Binding-site contacts:
Ligand atom C9 contacts residue LEU64 of chain 1.A at 3.7 Å (hydrophobic).
Ligand atom C27 contacts residue CYS154 of chain 1.A at 3.6 Å (hydrophobic).
Ligand atom C2 contacts residue GLY90 of chain 1.A at 3.7 Å.
Ligand atom C4 contacts residue GLY90 of chain 1.A at 3.8 Å.
Ligand atom C18 contacts residue VAL23 of chain 1.A at 3.9 Å (hydrophobic).
Ligand atom C10 contacts residue LEU144 of chain 1.A at 3.7 Å (hydrophobic).
Ligand atom O4 contacts residue GLY16 of chain 1.A at 3.5 Å.
Ligand atom N1 contacts residue THR84 of chain 1.A at 3.8 Å.
Ligand atom C27 contacts residue LEU144 of chain 1.A at 3.8 Å (hydrophobic).
Ligand atom C8 contacts residue ALA34 of chain 1.A at 3.7 Å (hydrophobic).
Ligand atom N1 contacts residue ASP85 of chain 1.A at 2.9 Å (salt-bridge).
Ligand atom C15 contacts residue ASP155 of chain 1.A at 3.7 Å.
Ligand atom N2 contacts residue VAL23 of chain 1.A at 3.7 Å.
Ligand atom C15 contacts residue LYS36 of chain 1.A at 3.3 Å.
Ligand atom O5 contacts residue PHE86 of chain 1.A at 3.3 Å.
Ligand atom C3 contacts residue HIS87 of chain 1.A at 3.5 Å.
Ligand atom C14 contacts residue LYS36 of chain 1.A at 3.8 Å.
Ligand atom C17 contacts residue VAL23 of chain 1.A at 3.7 Å (hydrophobic).
Ligand atom C4 contacts residue HIS87 of chain 1.A at 3.2 Å.
Ligand atom C9 contacts residue ALA34 of chain 1.A at 3.8 Å (hydrophobic).
Ligand atom N1 contacts residue LEU144 of chain 1.A at 3.6 Å.
Ligand atom C4 contacts residue PHE86 of chain 1.A at 3.7 Å (hydrophobic).
Ligand atom C28 contacts residue ASN91 of chain 1.A at 3.4 Å.
Ligand atom C25 contacts residue VAL15 of chain 1.A at 3.6 Å (hydrophobic).
Ligand atom C26 contacts residue GLY18 of chain 1.A at 3.5 Å.
Ligand atom C20 contacts residue VAL15 of chain 1.A at 3.8 Å (hydrophobic).
Ligand atom C11 contacts residue VAL23 of chain 1.A at 3.9 Å (hydrophobic).
Ligand atom C7 contacts residue LEU144 of chain 1.A at 3.9 Å (hydrophobic).
Ligand atom N4 contacts residue ASN91 of chain 1.A at 2.9 Å (h-bond).
Ligand atom C8 contacts residue ASP85 of chain 1.A at 3.8 Å.
Ligand atom C26 contacts residue LYS17 of chain 1.A at 3.4 Å.
Ligand atom C8 contacts residue HIS87 of chain 1.A at 3.8 Å.
Ligand atom C8 contacts residue LEU144 of chain 1.A at 3.9 Å (hydrophobic).
Ligand atom C9 contacts residue LEU144 of chain 1.A at 3.6 Å (hydrophobic).
Ligand atom C14 contacts residue ASP155 of chain 1.A at 3.8 Å.
Ligand atom C3 contacts residue GLY90 of chain 1.A at 3.6 Å.
Ligand atom C9 contacts residue THR84 of chain 1.A at 3.6 Å.
Ligand atom C27 contacts residue LYS141 of chain 1.A at 3.3 Å.
Ligand atom O5 contacts residue HIS87 of chain 1.A at 2.8 Å (h-bond).
Ligand atom N1 contacts residue ALA34 of chain 1.A at 3.4 Å.

This small molecule binds to this protein.
Small molecule (SMILES): CN[C@@H]1C[C@H]2O[C@@](C)([C@@H]1OC)n1c3ccccc3c3c4c(c5c6ccccc6n2c5c31)C(=O)NC4

Sequence of chain 1.A:
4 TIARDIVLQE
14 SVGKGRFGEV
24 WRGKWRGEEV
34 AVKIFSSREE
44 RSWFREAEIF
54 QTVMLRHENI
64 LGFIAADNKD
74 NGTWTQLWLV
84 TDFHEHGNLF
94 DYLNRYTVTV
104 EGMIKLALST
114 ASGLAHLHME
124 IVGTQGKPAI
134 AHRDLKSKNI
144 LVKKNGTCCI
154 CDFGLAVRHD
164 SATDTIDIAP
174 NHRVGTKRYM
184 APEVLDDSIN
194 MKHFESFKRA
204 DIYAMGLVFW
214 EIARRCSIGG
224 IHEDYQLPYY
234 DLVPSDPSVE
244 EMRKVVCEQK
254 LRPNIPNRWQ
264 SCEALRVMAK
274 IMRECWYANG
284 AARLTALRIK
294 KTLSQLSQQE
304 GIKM